Binding-site contacts:
Ligand atom C5' contacts residue ARG49 of chain 20.C at 2.6 Å.
Ligand atom C4' contacts residue ARG49 of chain 20.C at 3.6 Å.
Ligand atom N7 contacts residue LYS61 of chain 39.C at 3.4 Å.
Ligand atom OP2 contacts residue LYS89 of chain 20.C at 3.5 Å (salt-bridge).
Ligand atom N7 contacts residue TYR85 of chain 39.C at 3.8 Å.
Ligand atom OP1 contacts residue SER51 of chain 20.C at 2.7 Å (h-bond).
Ligand atom N6 contacts residue CYS46 of chain 39.C at 3.6 Å (h-bond).
Ligand atom O5' contacts residue LYS89 of chain 20.C at 3.2 Å (salt-bridge).
Ligand atom OP2 contacts residue TYR85 of chain 39.C at 2.6 Å (h-bond).
Ligand atom P contacts residue ARG49 of chain 20.C at 3.7 Å.
Ligand atom C6 contacts residue THR59 of chain 39.C at 3.5 Å.
Ligand atom OP2 contacts residue LYS57 of chain 20.C at 3.5 Å (salt-bridge).
Ligand atom OP1 contacts residue SER52 of chain 20.C at 3.1 Å.
Ligand atom C8 contacts residue LYS61 of chain 39.C at 3.6 Å.
Ligand atom OP2 contacts residue LYS57 of chain 20.C at 3.0 Å (salt-bridge).
Ligand atom C2 contacts residue SER47 of chain 39.C at 3.2 Å.
Ligand atom OP2 contacts residue THR91 of chain 20.C at 3.7 Å.
Ligand atom OP1 contacts residue LYS57 of chain 20.C at 2.9 Å.
Ligand atom N1 contacts residue SER47 of chain 39.C at 2.7 Å (h-bond).
Ligand atom C6 contacts residue THR45 of chain 39.C at 3.4 Å.
Ligand atom C5 contacts residue THR45 of chain 39.C at 3.4 Å.
Ligand atom O5' contacts residue LYS57 of chain 20.C at 2.8 Å (salt-bridge).
Ligand atom OP1 contacts residue ARG49 of chain 20.C at 2.6 Å (salt-bridge).
Ligand atom OP1 contacts residue ASN55 of chain 20.C at 3.2 Å.
Ligand atom OP2 contacts residue LYS43 of chain 39.C at 2.7 Å (salt-bridge).
Ligand atom N6 contacts residue THR45 of chain 39.C at 2.8 Å (h-bond).
Ligand atom OP1 contacts residue LYS89 of chain 20.C at 3.5 Å (salt-bridge).
Ligand atom P contacts residue SER51 of chain 20.C at 3.2 Å.
Ligand atom N7 contacts residue THR45 of chain 39.C at 2.7 Å (h-bond).
Ligand atom O5' contacts residue ARG49 of chain 20.C at 3.6 Å (salt-bridge).
Ligand atom OP2 contacts residue SER51 of chain 20.C at 3.3 Å (h-bond).
Ligand atom N6 contacts residue THR59 of chain 39.C at 2.7 Å (h-bond).
Ligand atom O3' contacts residue ARG49 of chain 20.C at 3.6 Å (salt-bridge).
Ligand atom N1 contacts residue THR59 of chain 39.C at 3.4 Å.
Ligand atom C5' contacts residue LYS57 of chain 20.C at 3.8 Å.
Ligand atom N9 contacts residue LYS61 of chain 39.C at 3.8 Å.
Ligand atom O3' contacts residue SER51 of chain 20.C at 3.3 Å (h-bond).
Ligand atom O4' contacts residue LYS61 of chain 39.C at 3.7 Å.
Ligand atom OP1 contacts residue ASN55 of chain 20.C at 3.0 Å (h-bond).
Ligand atom P contacts residue LYS57 of chain 20.C at 3.1 Å.

Sequence of chain 39.C:
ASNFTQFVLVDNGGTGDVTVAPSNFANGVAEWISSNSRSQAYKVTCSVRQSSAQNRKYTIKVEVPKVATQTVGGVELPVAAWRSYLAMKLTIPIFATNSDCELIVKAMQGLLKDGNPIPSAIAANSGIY

Sequence of chain 20.C:
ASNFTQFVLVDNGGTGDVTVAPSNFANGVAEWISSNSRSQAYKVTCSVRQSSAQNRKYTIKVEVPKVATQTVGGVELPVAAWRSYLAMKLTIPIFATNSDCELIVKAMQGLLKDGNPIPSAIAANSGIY

A small-molecule ligand and the protein it binds are described below.
Small molecule (SMILES): Nc1ccn([C@@H]2O[C@H](CO[P](=O)(O)O[C@H]3[C@@H](O)[C@H](n4cnc5c(N)ncnc54)O[C@@H]3CO[P](=O)(O)O[C@H]3[C@@H](O)[C@H](n4cnc5c(=O)nc(N)[nH]c54)O[C@@H]3CO[P](=O)(O)O[C@H]3[C@@H](O)[C@H](n4cnc5c(N)ncnc54)O[C@@H]3CO[P](=O)(O)O[C@H]3[C@@H](O)[C@H](n4cnc5c(N)ncnc54)O[C@@H]3CO[P](=O)(O)O[C@H]3[C@@H](O)[C@H](n4ccc(=O)[nH]c4=O)O[C@@H]3CO[P](=O)(O)O[C@H]3[C@@H](O)[C@H](n4ccc(N)nc4=O)O[C@@H]3CO[P](=O)(O)O[C@H]3[C@@H](O)[C@H](n4ccc(=O)[nH]c4=O)O[C@@H]3CO[P](=O)(O)O[C@H]3[C@@H](O)[C@H](n4cnc5c(=O)nc(N)[nH]c54)O[C@@H]3CO)[C@@H](O)[C@H]2O)c(=O)n1